Binding-site contacts:
Ligand atom O27 contacts residue ARG88 of chain 1.A at 2.8 Å (salt-bridge).
Ligand atom C22 contacts residue SER99 of chain 1.A at 3.3 Å.
Ligand atom O28 contacts residue SER99 of chain 1.A at 3.4 Å.
Ligand atom C22 contacts residue GLY100 of chain 1.A at 3.8 Å.
Ligand atom C19 contacts residue MET22 of chain 1.A at 3.9 Å (hydrophobic).
Ligand atom C09 contacts residue LEU44 of chain 1.A at 3.7 Å (hydrophobic).
Ligand atom C34 contacts residue PHE86 of chain 1.A at 3.3 Å (hydrophobic).
Ligand atom N06 contacts residue HIS204 of chain 1.A at 3.0 Å (h-bond).
Ligand atom N06 contacts residue TRP211 of chain 1.A at 3.8 Å.
Ligand atom N23 contacts residue SER99 of chain 1.A at 3.7 Å.
Ligand atom C33 contacts residue PHE86 of chain 1.A at 3.5 Å (hydrophobic).
Ligand atom O27 contacts residue MET22 of chain 1.A at 3.7 Å.
Ligand atom C22 contacts residue THR27 of chain 1.A at 3.3 Å.
Ligand atom C03 contacts residue LEU44 of chain 1.A at 3.5 Å (hydrophobic).
Ligand atom C12 contacts residue ALA48 of chain 1.A at 3.5 Å (hydrophobic).
Ligand atom C01 contacts residue THR45 of chain 1.A at 3.6 Å.
Ligand atom C14 contacts residue MET47 of chain 1.A at 3.8 Å (hydrophobic).
Ligand atom C18 contacts residue HIS51 of chain 1.A at 3.7 Å.
Ligand atom CL36 contacts residue MET85 of chain 1.A at 3.2 Å.
Ligand atom C01 contacts residue TRP226 of chain 1.A at 3.9 Å (hydrophobic).
Ligand atom O05 contacts residue HIS204 of chain 1.A at 3.5 Å (h-bond).
Ligand atom C32 contacts residue TYR126 of chain 1.A at 3.5 Å (hydrophobic).
Ligand atom C02 contacts residue THR45 of chain 1.A at 3.8 Å.
Ligand atom C18 contacts residue ARG88 of chain 1.A at 3.8 Å.
Ligand atom C19 contacts residue ARG88 of chain 1.A at 3.6 Å.
Ligand atom O28 contacts residue ARG88 of chain 1.A at 3.6 Å (salt-bridge).
Ligand atom C33 contacts residue TYR126 of chain 1.A at 3.4 Å (hydrophobic).
Ligand atom C26 contacts residue ARG88 of chain 1.A at 3.4 Å.
Ligand atom C19 contacts residue HIS51 of chain 1.A at 3.9 Å.
Ligand atom N23 contacts residue GLY100 of chain 1.A at 3.8 Å.
Ligand atom C02 contacts residue LEU44 of chain 1.A at 3.5 Å (hydrophobic).
Ligand atom C13 contacts residue HIS51 of chain 1.A at 3.8 Å.
Ligand atom O05 contacts residue TRP211 of chain 1.A at 3.3 Å.
Ligand atom O10 contacts residue ALA48 of chain 1.A at 3.6 Å.
Ligand atom C01 contacts residue ALA48 of chain 1.A at 3.8 Å (hydrophobic).
Ligand atom C03 contacts residue THR45 of chain 1.A at 3.5 Å.
Ligand atom C15 contacts residue MET47 of chain 1.A at 3.7 Å (hydrophobic).
Ligand atom CL36 contacts residue HIS204 of chain 1.A at 3.7 Å.
Ligand atom C26 contacts residue MET22 of chain 1.A at 3.8 Å (hydrophobic).
Ligand atom N23 contacts residue THR27 of chain 1.A at 3.4 Å.

A protein and the small-molecule ligand that binds it are described below.
Small molecule (SMILES): CC(C)c1onc(-c2c(Cl)cccc2Cl)c1COc1ccc(-c2ccc3c(C(=O)O)c[nH]c3c2)cc1

Sequence of chain 1.A:
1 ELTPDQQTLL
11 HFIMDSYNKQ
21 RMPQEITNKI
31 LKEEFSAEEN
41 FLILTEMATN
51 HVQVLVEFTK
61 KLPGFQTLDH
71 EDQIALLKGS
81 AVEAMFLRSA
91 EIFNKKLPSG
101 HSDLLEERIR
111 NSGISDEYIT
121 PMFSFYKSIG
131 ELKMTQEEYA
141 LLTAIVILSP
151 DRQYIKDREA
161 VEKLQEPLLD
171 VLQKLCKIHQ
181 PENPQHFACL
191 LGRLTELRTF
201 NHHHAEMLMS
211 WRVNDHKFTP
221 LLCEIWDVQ